The protein below binds the small molecule below.
Small molecule (SMILES): CCn1c(=O)c2c(c3ccc(C)nc31)O[C@@](C)(C/C=N/O)C[C@H]2C=C(C)C

Binding-site contacts:
Ligand atom C21 contacts residue HIS160 of chain 1.B at 3.5 Å.
Ligand atom O12 contacts residue PHE340 of chain 1.B at 4.0 Å.
Ligand atom N3 contacts residue GLN369 of chain 1.B at 3.3 Å (h-bond).
Ligand atom C9 contacts residue PHE372 of chain 1.B at 3.8 Å (hydrophobic).
Ligand atom O27 contacts residue HIS164 of chain 1.B at 3.0 Å (h-bond).
Ligand atom C1 contacts residue TYR159 of chain 1.B at 3.6 Å (hydrophobic).
Ligand atom C1 contacts residue ASN321 of chain 1.B at 3.4 Å.
Ligand atom C21 contacts residue ASP318 of chain 1.B at 3.8 Å.
Ligand atom C13 contacts residue GLN369 of chain 1.B at 3.6 Å.
Ligand atom C5 contacts residue PHE372 of chain 1.B at 3.3 Å (hydrophobic).
Ligand atom C2 contacts residue GLN369 of chain 1.B at 3.8 Å.
Ligand atom O27 contacts residue ASP318 of chain 1.B at 3.3 Å (salt-bridge).
Ligand atom O27 contacts residue ZN1 of chain 1.F at 2.2 Å.
Ligand atom N3 contacts residue ILE336 of chain 1.B at 3.7 Å.
Ligand atom O27 contacts residue TYR159 of chain 1.B at 3.6 Å.
Ligand atom C2 contacts residue PHE372 of chain 1.B at 3.6 Å (hydrophobic).
Ligand atom C10 contacts residue PHE372 of chain 1.B at 3.6 Å (hydrophobic).
Ligand atom C13 contacts residue PHE372 of chain 1.B at 3.7 Å (hydrophobic).
Ligand atom C18 contacts residue ILE336 of chain 1.B at 3.7 Å (hydrophobic).
Ligand atom C15 contacts residue MET273 of chain 1.B at 3.7 Å (hydrophobic).
Ligand atom C19 contacts residue GLN369 of chain 1.B at 3.3 Å.
Ligand atom C6 contacts residue PHE372 of chain 1.B at 3.7 Å (hydrophobic).
Ligand atom C6 contacts residue TYR159 of chain 1.B at 3.6 Å (hydrophobic).
Ligand atom C2 contacts residue ILE336 of chain 1.B at 3.6 Å (hydrophobic).
Ligand atom N22 contacts residue ASP318 of chain 1.B at 3.1 Å (salt-bridge).
Ligand atom C1 contacts residue PHE372 of chain 1.B at 3.9 Å (hydrophobic).
Ligand atom O27 contacts residue HIS160 of chain 1.B at 2.5 Å (h-bond).
Ligand atom C19 contacts residue MET337 of chain 1.B at 3.8 Å (hydrophobic).
Ligand atom C8 contacts residue PHE372 of chain 1.B at 3.7 Å (hydrophobic).
Ligand atom O27 contacts residue ASP201 of chain 1.B at 3.1 Å (salt-bridge).
Ligand atom N3 contacts residue PHE372 of chain 1.B at 3.3 Å.
Ligand atom C18 contacts residue GLN369 of chain 1.B at 3.4 Å.
Ligand atom C20 contacts residue ASP318 of chain 1.B at 3.9 Å.
Ligand atom N22 contacts residue HIS160 of chain 1.B at 3.1 Å (h-bond).
Ligand atom O12 contacts residue MET357 of chain 1.B at 3.5 Å.
Ligand atom C18 contacts residue THR333 of chain 1.B at 3.8 Å.
Ligand atom C4 contacts residue PHE372 of chain 1.B at 3.3 Å (hydrophobic).
Ligand atom N7 contacts residue PHE372 of chain 1.B at 3.8 Å.
Ligand atom C19 contacts residue MET357 of chain 1.B at 4.0 Å (hydrophobic).
Ligand atom N22 contacts residue ZN1 of chain 1.F at 2.9 Å.

Sequence of chain 1.B:
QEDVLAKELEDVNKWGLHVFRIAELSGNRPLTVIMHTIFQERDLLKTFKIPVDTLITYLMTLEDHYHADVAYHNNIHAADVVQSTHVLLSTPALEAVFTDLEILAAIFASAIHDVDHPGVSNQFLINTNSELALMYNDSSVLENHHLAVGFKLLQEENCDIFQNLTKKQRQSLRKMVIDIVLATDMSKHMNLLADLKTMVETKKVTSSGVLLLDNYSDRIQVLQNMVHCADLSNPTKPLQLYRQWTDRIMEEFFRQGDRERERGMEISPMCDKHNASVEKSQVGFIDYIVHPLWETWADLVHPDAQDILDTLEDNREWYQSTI